Sequence of chain 1.B:
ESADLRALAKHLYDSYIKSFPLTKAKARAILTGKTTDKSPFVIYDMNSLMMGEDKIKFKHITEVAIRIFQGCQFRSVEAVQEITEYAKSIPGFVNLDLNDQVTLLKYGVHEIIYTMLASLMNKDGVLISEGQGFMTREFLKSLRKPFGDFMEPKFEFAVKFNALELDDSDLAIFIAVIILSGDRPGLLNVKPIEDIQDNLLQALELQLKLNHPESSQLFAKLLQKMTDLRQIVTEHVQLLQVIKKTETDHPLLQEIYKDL

This protein binds this small molecule.
Small molecule (SMILES): O=C(O)c1nn(Cc2ccc(Cl)c(Cl)c2)c(=O)c2cc(Oc3ccccc3)ccc12

Binding-site contacts:
Ligand atom C2 contacts residue PHE74 of chain 1.B at 3.4 Å (hydrophobic).
Ligand atom C5 contacts residue LEU65 of chain 1.B at 3.6 Å (hydrophobic).
Ligand atom C8 contacts residue ARG98 of chain 1.B at 3.8 Å.
Ligand atom C9 contacts residue ILE91 of chain 1.B at 3.7 Å (hydrophobic).
Ligand atom O23 contacts residue CYS95 of chain 1.B at 3.8 Å.
Ligand atom C4 contacts residue ARG98 of chain 1.B at 3.6 Å.
Ligand atom C2 contacts residue GLU69 of chain 1.B at 3.5 Å.
Ligand atom C10 contacts residue MET158 of chain 1.B at 3.7 Å (hydrophobic).
Ligand atom CL1 contacts residue ALA102 of chain 1.B at 3.5 Å.
Ligand atom C11 contacts residue CYS95 of chain 1.B at 3.6 Å (hydrophobic).
Ligand atom C12 contacts residue LEU140 of chain 1.B at 3.6 Å (hydrophobic).
Ligand atom C5 contacts residue GLU69 of chain 1.B at 3.8 Å.
Ligand atom O16 contacts residue ILE151 of chain 1.B at 3.5 Å.
Ligand atom C9 contacts residue ARG90 of chain 1.B at 3.2 Å.
Ligand atom C13 contacts residue ILE91 of chain 1.B at 3.8 Å (hydrophobic).
Ligand atom O17 contacts residue ILE91 of chain 1.B at 3.2 Å (h-bond).
Ligand atom C27 contacts residue ILE91 of chain 1.B at 3.8 Å (hydrophobic).
Ligand atom C7 contacts residue ARG98 of chain 1.B at 3.8 Å.
Ligand atom C2 contacts residue LEU65 of chain 1.B at 3.0 Å (hydrophobic).
Ligand atom C22 contacts residue ILE91 of chain 1.B at 3.8 Å (hydrophobic).
Ligand atom C19 contacts residue GLY94 of chain 1.B at 3.7 Å.
Ligand atom C27 contacts residue MET158 of chain 1.B at 3.6 Å (hydrophobic).
Ligand atom C6 contacts residue PHE74 of chain 1.B at 3.3 Å (hydrophobic).
Ligand atom O15 contacts residue SER152 of chain 1.B at 3.7 Å.
Ligand atom C5 contacts residue HIS76 of chain 1.B at 3.8 Å.
Ligand atom N21 contacts residue ILE151 of chain 1.B at 3.6 Å.
Ligand atom C9 contacts residue HIS76 of chain 1.B at 3.4 Å.
Ligand atom O16 contacts residue ARG98 of chain 1.B at 3.6 Å.
Ligand atom C10 contacts residue PHE74 of chain 1.B at 3.8 Å (hydrophobic).
Ligand atom C20 contacts residue ARG98 of chain 1.B at 3.7 Å.
Ligand atom C26 contacts residue ILE151 of chain 1.B at 3.6 Å (hydrophobic).
Ligand atom O16 contacts residue SER152 of chain 1.B at 2.9 Å (h-bond).
Ligand atom CL3 contacts residue LEU143 of chain 1.B at 3.5 Å.
Ligand atom C6 contacts residue LEU65 of chain 1.B at 3.1 Å (hydrophobic).
Ligand atom C14 contacts residue LEU140 of chain 1.B at 3.8 Å (hydrophobic).
Ligand atom C20 contacts residue SER152 of chain 1.B at 3.4 Å.
Ligand atom C22 contacts residue GLY94 of chain 1.B at 3.8 Å.
Ligand atom C27 contacts residue CYS95 of chain 1.B at 3.8 Å (hydrophobic).
Ligand atom C28 contacts residue ILE151 of chain 1.B at 3.8 Å (hydrophobic).
Ligand atom N24 contacts residue ILE151 of chain 1.B at 3.7 Å.